Sequence of chain 1.A:
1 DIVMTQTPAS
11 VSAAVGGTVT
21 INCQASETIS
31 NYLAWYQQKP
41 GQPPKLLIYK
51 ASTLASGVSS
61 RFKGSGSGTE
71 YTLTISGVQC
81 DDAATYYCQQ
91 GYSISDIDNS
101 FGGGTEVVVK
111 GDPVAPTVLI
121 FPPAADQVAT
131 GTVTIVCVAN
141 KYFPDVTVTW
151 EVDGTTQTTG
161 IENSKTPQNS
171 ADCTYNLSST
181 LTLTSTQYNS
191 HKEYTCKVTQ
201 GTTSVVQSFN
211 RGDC

This protein binds this small molecule.
Small molecule (SMILES): CC[C@H](C)[C@H](NC(=O)[C@@H](NC(=O)[C@@H](N)CCC(=O)O)[C@@H](C)CC)C(=O)/N=C/C(=O)N[C@@H](CC(=O)O)C(=O)N[C@H](C(=O)N[C@@H](CCCN=C(N)N)C(=O)N[C@@H](CCC(N)=O)C(=O)N[C@@H](C)C=O)[C@@H](C)CC

Binding-site contacts:
Ligand atom N contacts residue TYR111 of chain 1.B at 3.7 Å.
Ligand atom CA contacts residue TYR111 of chain 1.B at 3.5 Å (hydrophobic).
Ligand atom NH2 contacts residue GLU27 of chain 1.A at 3.1 Å (salt-bridge).
Ligand atom NH1 contacts residue ASP1 of chain 1.A at 3.0 Å (salt-bridge).
Ligand atom CD contacts residue SER93 of chain 1.A at 2.9 Å.
Ligand atom OD1 contacts residue SER93 of chain 1.A at 3.5 Å.
Ligand atom OE2 contacts residue GLY55 of chain 1.B at 3.2 Å (h-bond).
Ligand atom CA contacts residue TYR111 of chain 1.B at 3.5 Å (hydrophobic).
Ligand atom N contacts residue THR110 of chain 1.B at 3.1 Å (h-bond).
Ligand atom CB contacts residue SER112 of chain 1.B at 3.6 Å.
Ligand atom CB contacts residue TYR52 of chain 1.B at 3.7 Å (hydrophobic).
Ligand atom OE1 contacts residue ARG56 of chain 1.B at 3.4 Å (salt-bridge).
Ligand atom O contacts residue TYR111 of chain 1.B at 3.2 Å.
Ligand atom OD1 contacts residue ILE94 of chain 1.A at 2.9 Å (h-bond).
Ligand atom N contacts residue SER112 of chain 1.B at 2.9 Å (h-bond).
Ligand atom CG1 contacts residue TYR52 of chain 1.B at 3.6 Å (hydrophobic).
Ligand atom OD1 contacts residue TYR115 of chain 1.B at 2.7 Å (h-bond).
Ligand atom CZ contacts residue ASP1 of chain 1.A at 3.3 Å.
Ligand atom O contacts residue TYR111 of chain 1.B at 3.5 Å.
Ligand atom O contacts residue THR110 of chain 1.B at 3.2 Å (h-bond).
Ligand atom NH1 contacts residue ASP96 of chain 1.A at 3.7 Å.
Ligand atom NH2 contacts residue ASP1 of chain 1.A at 2.7 Å (salt-bridge).
Ligand atom OE1 contacts residue TYR52 of chain 1.B at 3.6 Å.
Ligand atom NH2 contacts residue ILE2 of chain 1.A at 3.5 Å.
Ligand atom CD1 contacts residue TYR33 of chain 1.B at 3.0 Å (hydrophobic).
Ligand atom NH1 contacts residue SER95 of chain 1.A at 3.0 Å (h-bond).
Ligand atom OD2 contacts residue SER93 of chain 1.A at 2.8 Å (h-bond).
Ligand atom OD2 contacts residue SER95 of chain 1.A at 3.6 Å.
Ligand atom N contacts residue PHE60 of chain 1.B at 3.6 Å.
Ligand atom CG1 contacts residue THR110 of chain 1.B at 3.4 Å.
Ligand atom CA contacts residue THR110 of chain 1.B at 3.5 Å.
Ligand atom O contacts residue ARG56 of chain 1.B at 3.0 Å (salt-bridge).
Ligand atom O contacts residue SER112 of chain 1.B at 2.8 Å (h-bond).
Ligand atom OE1 contacts residue GLY55 of chain 1.B at 3.5 Å (h-bond).
Ligand atom CG2 contacts residue THR113 of chain 1.B at 3.5 Å.
Ligand atom CD1 contacts residue VAL104 of chain 1.B at 3.2 Å (hydrophobic).
Ligand atom CG contacts residue SER93 of chain 1.A at 3.4 Å.
Ligand atom CB contacts residue PHE60 of chain 1.B at 3.5 Å (hydrophobic).
Ligand atom CG contacts residue TYR115 of chain 1.B at 3.6 Å (hydrophobic).
Ligand atom CG2 contacts residue TYR92 of chain 1.A at 3.1 Å (hydrophobic).

Sequence of chain 1.B:
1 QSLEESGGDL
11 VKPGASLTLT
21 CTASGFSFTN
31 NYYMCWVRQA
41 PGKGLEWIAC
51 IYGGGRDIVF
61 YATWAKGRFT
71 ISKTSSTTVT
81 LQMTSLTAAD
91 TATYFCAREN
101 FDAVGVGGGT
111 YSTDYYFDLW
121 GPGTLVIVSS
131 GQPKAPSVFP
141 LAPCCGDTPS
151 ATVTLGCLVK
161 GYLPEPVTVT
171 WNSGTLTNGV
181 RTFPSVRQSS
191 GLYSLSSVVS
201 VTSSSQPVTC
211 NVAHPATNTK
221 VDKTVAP